Sequence of chain 3.C:
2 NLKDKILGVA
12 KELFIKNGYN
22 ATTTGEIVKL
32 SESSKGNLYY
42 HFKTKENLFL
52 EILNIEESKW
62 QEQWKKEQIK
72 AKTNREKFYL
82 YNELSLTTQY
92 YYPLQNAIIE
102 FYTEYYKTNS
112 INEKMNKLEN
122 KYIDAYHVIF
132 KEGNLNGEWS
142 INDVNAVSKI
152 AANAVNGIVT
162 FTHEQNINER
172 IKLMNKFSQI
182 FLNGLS

Sequence of chain 3.A:
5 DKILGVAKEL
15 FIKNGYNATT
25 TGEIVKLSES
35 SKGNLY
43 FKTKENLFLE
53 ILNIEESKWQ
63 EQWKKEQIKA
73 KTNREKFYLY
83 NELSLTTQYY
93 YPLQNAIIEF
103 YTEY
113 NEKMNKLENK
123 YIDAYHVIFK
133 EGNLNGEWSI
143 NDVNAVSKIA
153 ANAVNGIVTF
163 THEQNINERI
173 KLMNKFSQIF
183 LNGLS

Binding-site contacts:
Ligand atom C6 contacts residue TYR103 of chain 3.C at 3.6 Å (hydrophobic).
Ligand atom C19 contacts residue TRP61 of chain 3.C at 3.8 Å (hydrophobic).
Ligand atom C19 contacts residue GLU58 of chain 3.C at 3.7 Å.
Ligand atom C17 contacts residue TYR123 of chain 3.C at 3.7 Å (hydrophobic).
Ligand atom C13 contacts residue TRP61 of chain 3.C at 3.9 Å (hydrophobic).
Ligand atom C15 contacts residue GLN90 of chain 3.C at 3.6 Å.
Ligand atom C27 contacts residue TYR103 of chain 3.C at 3.7 Å (hydrophobic).
Ligand atom C5 contacts residue PHE162 of chain 3.A at 3.8 Å (hydrophobic).
Ligand atom N1 contacts residue TYR103 of chain 3.C at 3.7 Å.
Ligand atom C14 contacts residue TRP61 of chain 3.C at 3.6 Å (hydrophobic).
Ligand atom C4 contacts residue TYR103 of chain 3.C at 3.7 Å (hydrophobic).
Ligand atom N4 contacts residue THR161 of chain 3.A at 3.5 Å (h-bond).
Ligand atom N3 contacts residue THR89 of chain 3.C at 2.7 Å (h-bond).
Ligand atom C7 contacts residue TYR103 of chain 3.C at 3.3 Å (hydrophobic).
Ligand atom C29 contacts residue GLU57 of chain 3.C at 3.2 Å.
Ligand atom C28 contacts residue GLU120 of chain 3.C at 3.9 Å.
Ligand atom C9 contacts residue PHE162 of chain 3.A at 3.7 Å (hydrophobic).
Ligand atom C2 contacts residue ILE99 of chain 3.C at 3.9 Å (hydrophobic).
Ligand atom N4 contacts residue TYR103 of chain 3.C at 3.1 Å.
Ligand atom C27 contacts residue MET116 of chain 3.C at 3.3 Å (hydrophobic).
Ligand atom C5 contacts residue TYR103 of chain 3.C at 3.7 Å (hydrophobic).
Ligand atom C10 contacts residue TRP61 of chain 3.C at 3.8 Å (hydrophobic).
Ligand atom N3 contacts residue GLN90 of chain 3.C at 3.5 Å (h-bond).
Ligand atom C26 contacts residue MET116 of chain 3.C at 3.4 Å (hydrophobic).
Ligand atom C29 contacts residue TYR93 of chain 3.C at 3.0 Å (hydrophobic).
Ligand atom C8 contacts residue PHE162 of chain 3.A at 3.8 Å (hydrophobic).
Ligand atom C12 contacts residue TYR93 of chain 3.C at 3.8 Å (hydrophobic).
Ligand atom C19 contacts residue GLU57 of chain 3.C at 3.7 Å.
Ligand atom C30 contacts residue TYR103 of chain 3.C at 3.8 Å (hydrophobic).
Ligand atom C12 contacts residue TRP61 of chain 3.C at 3.8 Å (hydrophobic).
Ligand atom C21 contacts residue LEU54 of chain 3.C at 3.7 Å (hydrophobic).
Ligand atom C16 contacts residue GLN90 of chain 3.C at 3.6 Å.
Ligand atom N2 contacts residue TRP61 of chain 3.C at 3.8 Å.
Ligand atom C14 contacts residue THR89 of chain 3.C at 3.8 Å.
Ligand atom N4 contacts residue ASN97 of chain 3.A at 3.2 Å (h-bond).
Ligand atom C9 contacts residue TYR103 of chain 3.C at 3.4 Å (hydrophobic).
Ligand atom C22 contacts residue LEU54 of chain 3.C at 3.7 Å (hydrophobic).
Ligand atom C8 contacts residue TYR103 of chain 3.C at 3.1 Å (hydrophobic).
Ligand atom C21 contacts residue GLU58 of chain 3.C at 3.8 Å.
Ligand atom C13 contacts residue TYR93 of chain 3.C at 3.7 Å (hydrophobic).

A protein and the small-molecule ligand that binds it are described below.
Small molecule (SMILES): Cc1cc(N)c2ccccc2[n+]1CCCCCCCCCC[n+]1c(C)cc(N)c2ccccc21